Binding-site contacts:
Ligand atom C8 contacts residue ASN61 of chain 1.A at 4.4 Å.
Ligand atom C8 contacts residue ASN30 of chain 1.A at 3.8 Å.
Ligand atom C1 contacts residue ASN61 of chain 1.A at 1.4 Å.
Ligand atom O5 contacts residue ASN61 of chain 1.A at 2.4 Å (h-bond).
Ligand atom C1 contacts residue TYR28 of chain 1.A at 4.0 Å (hydrophobic).
Ligand atom O7 contacts residue ASN61 of chain 1.A at 4.3 Å.
Ligand atom N2 contacts residue ASN61 of chain 1.A at 2.9 Å (h-bond).
Ligand atom C7 contacts residue ASN61 of chain 1.A at 3.8 Å.
Ligand atom C2 contacts residue ASN61 of chain 1.A at 2.4 Å.
Ligand atom C5 contacts residue TYR28 of chain 1.A at 3.6 Å (hydrophobic).
Ligand atom C3 contacts residue ASN61 of chain 1.A at 3.8 Å.
Ligand atom O6 contacts residue TYR28 of chain 1.A at 3.9 Å.
Ligand atom C4 contacts residue ASN61 of chain 1.A at 4.2 Å.
Ligand atom C5 contacts residue ASN61 of chain 1.A at 3.7 Å.
Ligand atom C6 contacts residue TYR28 of chain 1.A at 4.0 Å (hydrophobic).
Ligand atom O5 contacts residue TYR28 of chain 1.A at 3.8 Å.

This protein binds this small molecule.
Small molecule (SMILES): CC(=O)N[C@@H]1[C@@H](O)[C@H](O)[C@@H](CO)O[C@H]1O

Sequence of chain 1.A:
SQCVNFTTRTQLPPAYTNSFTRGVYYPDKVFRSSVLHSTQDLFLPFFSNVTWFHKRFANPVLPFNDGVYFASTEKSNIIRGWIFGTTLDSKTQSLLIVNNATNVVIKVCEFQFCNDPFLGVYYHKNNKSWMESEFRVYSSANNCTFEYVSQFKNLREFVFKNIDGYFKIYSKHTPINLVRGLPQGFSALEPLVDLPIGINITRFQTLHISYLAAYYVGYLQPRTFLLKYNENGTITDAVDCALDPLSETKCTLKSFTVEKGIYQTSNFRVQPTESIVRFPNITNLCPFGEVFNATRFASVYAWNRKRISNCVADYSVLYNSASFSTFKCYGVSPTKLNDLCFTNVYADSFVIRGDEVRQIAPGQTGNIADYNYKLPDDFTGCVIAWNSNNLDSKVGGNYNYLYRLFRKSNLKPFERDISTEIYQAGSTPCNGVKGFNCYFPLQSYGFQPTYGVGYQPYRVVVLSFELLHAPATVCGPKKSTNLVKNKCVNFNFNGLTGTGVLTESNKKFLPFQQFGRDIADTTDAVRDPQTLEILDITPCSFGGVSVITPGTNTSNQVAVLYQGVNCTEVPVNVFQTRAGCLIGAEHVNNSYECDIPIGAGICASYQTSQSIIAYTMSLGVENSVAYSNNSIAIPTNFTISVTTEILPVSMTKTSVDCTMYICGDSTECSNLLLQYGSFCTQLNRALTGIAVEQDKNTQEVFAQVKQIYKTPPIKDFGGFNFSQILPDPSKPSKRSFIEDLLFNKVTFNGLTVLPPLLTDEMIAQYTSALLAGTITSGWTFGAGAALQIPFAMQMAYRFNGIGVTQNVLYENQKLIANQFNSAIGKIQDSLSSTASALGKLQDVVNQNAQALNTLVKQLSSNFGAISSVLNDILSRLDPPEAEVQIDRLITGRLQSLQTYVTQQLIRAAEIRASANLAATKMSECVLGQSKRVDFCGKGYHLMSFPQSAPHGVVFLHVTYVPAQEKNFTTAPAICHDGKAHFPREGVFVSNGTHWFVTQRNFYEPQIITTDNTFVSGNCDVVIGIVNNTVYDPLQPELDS